Binding-site contacts:
Ligand atom CAR contacts residue GLU51 of chain 1.A at 3.6 Å.
Ligand atom OAJ contacts residue ASP47 of chain 1.A at 2.9 Å (salt-bridge).
Ligand atom OAA contacts residue ARG27 of chain 1.A at 2.8 Å (salt-bridge).
Ligand atom OAC contacts residue VAL31 of chain 1.A at 3.7 Å.
Ligand atom OAW contacts residue LYS80 of chain 1.A at 3.8 Å.
Ligand atom CAR contacts residue LYS76 of chain 1.A at 3.6 Å.
Ligand atom OAC contacts residue MET54 of chain 1.A at 3.7 Å.
Ligand atom OAU contacts residue LYS80 of chain 1.A at 3.4 Å.
Ligand atom CAX contacts residue LYS80 of chain 1.A at 3.8 Å.
Ligand atom OAJ contacts residue PHE46 of chain 1.A at 3.4 Å.
Ligand atom CAP contacts residue GLU51 of chain 1.A at 3.3 Å.
Ligand atom OAN contacts residue PHE79 of chain 1.A at 3.5 Å.
Ligand atom CAO contacts residue PHE79 of chain 1.A at 4.0 Å (hydrophobic).
Ligand atom OAA contacts residue PHE79 of chain 1.A at 3.5 Å (h-bond).
Ligand atom OAJ contacts residue ARG45 of chain 1.A at 2.8 Å (salt-bridge).
Ligand atom OAN contacts residue GLU51 of chain 1.A at 3.2 Å.
Ligand atom CAT contacts residue LYS80 of chain 1.A at 3.7 Å.
Ligand atom CAS contacts residue LYS80 of chain 1.A at 3.9 Å.
Ligand atom OAE contacts residue LEU83 of chain 1.A at 3.5 Å (h-bond).
Ligand atom CAB contacts residue ARG27 of chain 1.A at 3.4 Å.
Ligand atom OAA contacts residue VAL31 of chain 1.A at 3.8 Å.
Ligand atom CAI contacts residue ARG45 of chain 1.A at 3.9 Å.
Ligand atom OAH contacts residue GLN86 of chain 1.A at 2.6 Å (h-bond).
Ligand atom CAF contacts residue GLN86 of chain 1.A at 3.7 Å.
Ligand atom CAR contacts residue LYS80 of chain 1.A at 4.0 Å.
Ligand atom CAM contacts residue PHE79 of chain 1.A at 3.8 Å (hydrophobic).
Ligand atom CAM contacts residue PHE46 of chain 1.A at 3.8 Å (hydrophobic).
Ligand atom CAP contacts residue LYS80 of chain 1.A at 3.9 Å.
Ligand atom CAQ contacts residue LYS80 of chain 1.A at 3.8 Å.
Ligand atom OAH contacts residue ARG45 of chain 1.A at 3.3 Å (salt-bridge).
Ligand atom CAP contacts residue PHE79 of chain 1.A at 3.6 Å (hydrophobic).
Ligand atom CAY contacts residue MET54 of chain 1.A at 3.6 Å (hydrophobic).
Ligand atom OAC contacts residue ARG27 of chain 1.A at 2.7 Å (salt-bridge).
Ligand atom CAQ contacts residue GLU51 of chain 1.A at 3.9 Å.
Ligand atom CAO contacts residue PHE46 of chain 1.A at 3.5 Å (hydrophobic).
Ligand atom CAV contacts residue LYS80 of chain 1.A at 3.7 Å.
Ligand atom OAA contacts residue GLY82 of chain 1.A at 3.5 Å.
Ligand atom CAG contacts residue GLN86 of chain 1.A at 3.5 Å.
Ligand atom OAE contacts residue PHE79 of chain 1.A at 2.8 Å (h-bond).
Ligand atom OAL contacts residue PHE46 of chain 1.A at 3.9 Å.

This protein binds this small molecule.
Small molecule (SMILES): O=C(CCc1ccc(O)c(O)c1)O[C@@H]1C[C@@](O)(C(=O)O)C[C@@H](O)[C@@H]1O

Sequence of chain 1.A:
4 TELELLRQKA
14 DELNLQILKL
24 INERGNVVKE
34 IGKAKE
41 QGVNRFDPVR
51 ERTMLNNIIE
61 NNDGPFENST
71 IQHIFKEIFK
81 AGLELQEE